Binding-site contacts:
Ligand atom C6 contacts residue GLU35 of chain 1.D at 3.2 Å.
Ligand atom C4 contacts residue GLU35 of chain 1.D at 4.0 Å.
Ligand atom O3 contacts residue ASN54 of chain 1.D at 4.0 Å.
Ligand atom O5 contacts residue ASN54 of chain 1.D at 2.4 Å (h-bond).
Ligand atom C4 contacts residue ASN54 of chain 1.D at 4.0 Å.
Ligand atom C3 contacts residue ASN54 of chain 1.D at 3.6 Å.
Ligand atom O5 contacts residue GLU35 of chain 1.D at 4.2 Å.
Ligand atom C2 contacts residue ASN54 of chain 1.D at 2.6 Å.
Ligand atom C3 contacts residue GLU35 of chain 1.D at 4.3 Å.
Ligand atom O4 contacts residue GLU35 of chain 1.D at 3.8 Å.
Ligand atom O6 contacts residue GLU35 of chain 1.D at 4.4 Å.
Ligand atom C5 contacts residue ASN54 of chain 1.D at 3.6 Å.
Ligand atom O3 contacts residue GLU35 of chain 1.D at 3.6 Å (salt-bridge).
Ligand atom C5 contacts residue GLU35 of chain 1.D at 4.0 Å.
Ligand atom N2 contacts residue ASN54 of chain 1.D at 3.6 Å (h-bond).
Ligand atom C2 contacts residue GLU35 of chain 1.D at 4.2 Å.
Ligand atom C1 contacts residue GLU35 of chain 1.D at 3.9 Å.
Ligand atom C1 contacts residue ASN37 of chain 1.D at 3.8 Å.
Ligand atom C1 contacts residue ASN54 of chain 1.D at 1.4 Å.
Ligand atom O5 contacts residue ASN37 of chain 1.D at 3.3 Å (h-bond).

Sequence of chain 1.D:
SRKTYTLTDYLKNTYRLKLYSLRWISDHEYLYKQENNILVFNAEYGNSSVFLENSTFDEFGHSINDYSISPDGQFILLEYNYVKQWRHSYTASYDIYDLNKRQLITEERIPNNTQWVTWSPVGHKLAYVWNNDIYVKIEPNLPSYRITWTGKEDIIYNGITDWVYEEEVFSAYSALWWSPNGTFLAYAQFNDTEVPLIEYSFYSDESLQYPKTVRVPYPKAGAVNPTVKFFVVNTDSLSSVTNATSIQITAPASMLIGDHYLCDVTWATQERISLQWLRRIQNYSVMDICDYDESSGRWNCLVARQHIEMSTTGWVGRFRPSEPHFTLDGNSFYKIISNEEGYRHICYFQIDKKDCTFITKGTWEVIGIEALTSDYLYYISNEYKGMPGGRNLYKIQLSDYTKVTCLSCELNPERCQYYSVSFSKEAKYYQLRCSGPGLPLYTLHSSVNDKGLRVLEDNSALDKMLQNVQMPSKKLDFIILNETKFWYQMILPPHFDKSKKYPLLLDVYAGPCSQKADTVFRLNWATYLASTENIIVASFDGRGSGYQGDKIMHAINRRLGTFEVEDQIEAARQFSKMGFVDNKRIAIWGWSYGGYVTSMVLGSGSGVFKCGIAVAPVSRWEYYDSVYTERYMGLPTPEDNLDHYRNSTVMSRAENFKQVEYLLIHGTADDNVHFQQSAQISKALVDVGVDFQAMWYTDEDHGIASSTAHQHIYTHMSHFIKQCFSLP

The protein below binds the small molecule below.
Small molecule (SMILES): CC(=O)N[C@@H]1[C@@H](O)[C@H](O)[C@@H](CO)O[C@H]1O